The small molecule below binds the protein below.
Small molecule (SMILES): O=C(Nc1ccccc1)N[C@H]1C[C@H](C(=O)O)Nc2cc(Cl)cc(Cl)c21

Binding-site contacts:
Ligand atom O contacts residue LEU538 of chain 1.C at 3.7 Å.
Ligand atom CB contacts residue SER709 of chain 1.C at 3.6 Å.
Ligand atom CAJ contacts residue SER708 of chain 1.C at 2.2 Å.
Ligand atom CAT contacts residue SER708 of chain 1.C at 3.4 Å.
Ligand atom CAH contacts residue GLN707 of chain 1.C at 2.8 Å.
Ligand atom OXT contacts residue THR539 of chain 1.C at 2.6 Å (h-bond).
Ligand atom CAH contacts residue SER709 of chain 1.C at 3.4 Å.
Ligand atom C contacts residue PHE505 of chain 1.C at 3.6 Å (hydrophobic).
Ligand atom CAI contacts residue SER708 of chain 1.C at 3.7 Å.
Ligand atom CAF contacts residue GLN707 of chain 1.C at 3.4 Å.
Ligand atom CAH contacts residue SER708 of chain 1.C at 1.5 Å.
Ligand atom ND2 contacts residue PHE505 of chain 1.C at 3.2 Å.
Ligand atom CAK contacts residue ASP753 of chain 1.C at 3.0 Å.
Ligand atom CLE contacts residue TRP752 of chain 1.C at 2.5 Å.
Ligand atom CAV contacts residue PRO537 of chain 1.C at 3.7 Å (hydrophobic).
Ligand atom CAS contacts residue GLN426 of chain 1.C at 3.1 Å.
Ligand atom CAU contacts residue ASP753 of chain 1.C at 3.1 Å.
Ligand atom CAK contacts residue GLN426 of chain 1.C at 3.1 Å.
Ligand atom CAF contacts residue LYS706 of chain 1.C at 3.0 Å.
Ligand atom OAB contacts residue SER708 of chain 1.C at 2.5 Å (h-bond).
Ligand atom O contacts residue PHE505 of chain 1.C at 3.1 Å.
Ligand atom N contacts residue PRO537 of chain 1.C at 3.2 Å (h-bond).
Ligand atom N contacts residue PHE505 of chain 1.C at 3.2 Å.
Ligand atom OXT contacts residue ARG544 of chain 1.C at 3.3 Å (salt-bridge).
Ligand atom CA contacts residue PHE505 of chain 1.C at 3.4 Å (hydrophobic).
Ligand atom CLE contacts residue ASP753 of chain 1.C at 3.1 Å.
Ligand atom CAH contacts residue LYS706 of chain 1.C at 3.7 Å.
Ligand atom OAB contacts residue SER709 of chain 1.C at 3.1 Å (h-bond).
Ligand atom CAF contacts residue SER708 of chain 1.C at 2.6 Å.
Ligand atom OXT contacts residue LEU538 of chain 1.C at 3.4 Å.
Ligand atom CAJ contacts residue GLN707 of chain 1.C at 3.7 Å.
Ligand atom CLD contacts residue GLN426 of chain 1.C at 2.5 Å.
Ligand atom CLD contacts residue PRO537 of chain 1.C at 3.3 Å.
Ligand atom CAL contacts residue PRO537 of chain 1.C at 3.3 Å (hydrophobic).
Ligand atom O contacts residue ARG544 of chain 1.C at 2.4 Å (salt-bridge).
Ligand atom CAV contacts residue PHE505 of chain 1.C at 3.7 Å (hydrophobic).
Ligand atom CAG contacts residue SER708 of chain 1.C at 3.5 Å.
Ligand atom CAR contacts residue SER708 of chain 1.C at 3.5 Å.
Ligand atom C contacts residue ARG544 of chain 1.C at 3.5 Å.
Ligand atom CAJ contacts residue SER709 of chain 1.C at 3.0 Å.

Sequence of chain 1.C:
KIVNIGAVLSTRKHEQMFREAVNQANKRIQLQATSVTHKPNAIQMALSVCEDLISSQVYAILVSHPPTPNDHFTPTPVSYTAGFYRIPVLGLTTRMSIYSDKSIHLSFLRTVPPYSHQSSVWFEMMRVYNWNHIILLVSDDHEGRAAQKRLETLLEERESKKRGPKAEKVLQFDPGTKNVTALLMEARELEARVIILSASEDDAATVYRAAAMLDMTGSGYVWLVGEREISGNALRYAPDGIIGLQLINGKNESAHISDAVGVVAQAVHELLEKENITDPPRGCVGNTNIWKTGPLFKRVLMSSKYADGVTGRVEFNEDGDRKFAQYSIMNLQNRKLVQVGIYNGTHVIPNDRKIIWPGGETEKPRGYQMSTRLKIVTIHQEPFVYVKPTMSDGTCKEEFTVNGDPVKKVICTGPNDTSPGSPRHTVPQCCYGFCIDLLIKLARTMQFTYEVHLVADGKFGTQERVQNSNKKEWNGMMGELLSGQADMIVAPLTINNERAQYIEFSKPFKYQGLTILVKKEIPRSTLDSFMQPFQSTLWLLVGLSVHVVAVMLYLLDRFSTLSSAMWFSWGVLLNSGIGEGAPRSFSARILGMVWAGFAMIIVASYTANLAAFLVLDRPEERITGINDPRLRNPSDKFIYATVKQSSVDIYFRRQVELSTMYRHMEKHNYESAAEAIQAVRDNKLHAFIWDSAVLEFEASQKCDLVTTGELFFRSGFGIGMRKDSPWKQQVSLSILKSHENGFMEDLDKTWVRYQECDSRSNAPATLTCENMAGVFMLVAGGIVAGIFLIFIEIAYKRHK